The small molecule below binds the protein below.
Small molecule (SMILES): CC(=O)N[C@@H]1[C@@H](O)[C@H](O)[C@@H](CO)O[C@H]1O

Sequence of chain 1.G:
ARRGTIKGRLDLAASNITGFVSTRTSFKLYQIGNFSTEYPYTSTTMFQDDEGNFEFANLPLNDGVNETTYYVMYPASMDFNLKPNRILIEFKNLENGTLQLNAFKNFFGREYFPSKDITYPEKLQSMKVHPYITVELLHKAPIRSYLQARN

Binding-site contacts:
Ligand atom C7 contacts residue ASN53 of chain 1.G at 3.0 Å.
Ligand atom C4 contacts residue ASN53 of chain 1.G at 4.2 Å.
Ligand atom O7 contacts residue ASN53 of chain 1.G at 3.5 Å (h-bond).
Ligand atom C3 contacts residue ASN53 of chain 1.G at 3.9 Å.
Ligand atom N2 contacts residue ASN53 of chain 1.G at 2.5 Å (h-bond).
Ligand atom C1 contacts residue ASN53 of chain 1.G at 1.5 Å.
Ligand atom C2 contacts residue ASN53 of chain 1.G at 2.6 Å.
Ligand atom C8 contacts residue ASN53 of chain 1.G at 3.6 Å.
Ligand atom C8 contacts residue PHE132 of chain 1.G at 4.2 Å (hydrophobic).
Ligand atom O5 contacts residue ASN53 of chain 1.G at 2.3 Å (h-bond).
Ligand atom C5 contacts residue ASN53 of chain 1.G at 3.6 Å.